This small molecule binds to this protein.
Small molecule (SMILES): CC(=O)N[C@@H]1[C@@H](O)[C@H](O)[C@@H](CO)O[C@H]1O

Sequence of chain 1.C:
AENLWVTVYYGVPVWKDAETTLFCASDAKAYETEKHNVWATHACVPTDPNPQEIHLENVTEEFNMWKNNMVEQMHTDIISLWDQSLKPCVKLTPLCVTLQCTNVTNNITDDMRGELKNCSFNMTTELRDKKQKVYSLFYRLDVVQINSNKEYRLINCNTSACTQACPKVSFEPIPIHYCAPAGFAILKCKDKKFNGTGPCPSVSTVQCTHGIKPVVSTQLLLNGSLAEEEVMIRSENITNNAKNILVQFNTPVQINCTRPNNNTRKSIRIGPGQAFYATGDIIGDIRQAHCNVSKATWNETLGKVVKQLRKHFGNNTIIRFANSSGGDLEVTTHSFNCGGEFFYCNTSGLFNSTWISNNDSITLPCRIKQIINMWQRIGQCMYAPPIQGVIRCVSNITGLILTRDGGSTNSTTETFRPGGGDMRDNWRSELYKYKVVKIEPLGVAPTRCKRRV

Binding-site contacts:
Ligand atom O6 contacts residue TYR161 of chain 1.C at 4.2 Å.
Ligand atom C4 contacts residue ASN103 of chain 1.C at 4.3 Å.
Ligand atom O7 contacts residue ASN103 of chain 1.C at 2.8 Å (h-bond).
Ligand atom O3 contacts residue ARG113 of chain 1.C at 3.2 Å (salt-bridge).
Ligand atom C2 contacts residue ARG113 of chain 1.C at 3.3 Å.
Ligand atom C6 contacts residue LYS159 of chain 1.C at 3.7 Å.
Ligand atom C2 contacts residue ASN103 of chain 1.C at 2.5 Å.
Ligand atom N2 contacts residue ARG113 of chain 1.C at 3.7 Å.
Ligand atom O4 contacts residue LYS159 of chain 1.C at 4.3 Å.
Ligand atom C1 contacts residue ASN103 of chain 1.C at 1.4 Å.
Ligand atom O6 contacts residue LYS117 of chain 1.C at 3.5 Å (salt-bridge).
Ligand atom C5 contacts residue LYS117 of chain 1.C at 4.0 Å.
Ligand atom C3 contacts residue ARG113 of chain 1.C at 3.7 Å.
Ligand atom C3 contacts residue ASN103 of chain 1.C at 3.8 Å.
Ligand atom O6 contacts residue ARG140 of chain 1.C at 2.7 Å (salt-bridge).
Ligand atom C7 contacts residue ASN103 of chain 1.C at 3.1 Å.
Ligand atom O5 contacts residue LYS117 of chain 1.C at 3.3 Å.
Ligand atom O5 contacts residue ARG140 of chain 1.C at 3.9 Å.
Ligand atom C5 contacts residue ASN103 of chain 1.C at 3.7 Å.
Ligand atom C6 contacts residue TYR161 of chain 1.C at 3.5 Å (hydrophobic).
Ligand atom O5 contacts residue ASN103 of chain 1.C at 2.4 Å (h-bond).
Ligand atom C5 contacts residue LYS159 of chain 1.C at 4.0 Å.
Ligand atom C6 contacts residue ARG140 of chain 1.C at 3.9 Å.
Ligand atom C8 contacts residue ASN103 of chain 1.C at 4.0 Å.
Ligand atom C6 contacts residue LYS117 of chain 1.C at 3.3 Å.
Ligand atom C1 contacts residue LYS117 of chain 1.C at 4.1 Å.
Ligand atom N2 contacts residue ASN103 of chain 1.C at 2.9 Å (h-bond).
Ligand atom C4 contacts residue ARG113 of chain 1.C at 4.1 Å.